Sequence of chain 1.H:
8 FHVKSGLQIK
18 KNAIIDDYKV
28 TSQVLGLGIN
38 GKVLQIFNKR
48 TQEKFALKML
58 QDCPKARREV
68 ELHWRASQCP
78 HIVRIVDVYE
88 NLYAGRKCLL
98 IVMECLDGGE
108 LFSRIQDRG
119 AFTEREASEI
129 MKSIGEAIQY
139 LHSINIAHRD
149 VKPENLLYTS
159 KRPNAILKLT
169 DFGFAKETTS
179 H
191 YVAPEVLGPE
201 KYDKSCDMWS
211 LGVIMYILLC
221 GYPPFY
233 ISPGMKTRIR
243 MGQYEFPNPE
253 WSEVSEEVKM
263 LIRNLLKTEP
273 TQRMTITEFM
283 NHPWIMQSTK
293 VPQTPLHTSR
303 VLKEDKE

Binding-site contacts:
Ligand atom N15 contacts residue ALA53 of chain 1.H at 3.8 Å.
Ligand atom C10 contacts residue LEU103 of chain 1.H at 3.4 Å (hydrophobic).
Ligand atom O26 contacts residue ASP169 of chain 1.H at 3.6 Å (salt-bridge).
Ligand atom C19 contacts residue LEU155 of chain 1.H at 3.9 Å (hydrophobic).
Ligand atom C8 contacts residue ASP169 of chain 1.H at 3.5 Å.
Ligand atom C22 contacts residue ASP104 of chain 1.H at 3.8 Å.
Ligand atom C19 contacts residue LEU103 of chain 1.H at 3.4 Å (hydrophobic).
Ligand atom C5 contacts residue VAL40 of chain 1.H at 3.6 Å (hydrophobic).
Ligand atom C8 contacts residue LEU34 of chain 1.H at 3.8 Å (hydrophobic).
Ligand atom C20 contacts residue LEU103 of chain 1.H at 3.5 Å (hydrophobic).
Ligand atom C8 contacts residue GLY35 of chain 1.H at 3.8 Å.
Ligand atom C21 contacts residue LEU32 of chain 1.H at 3.6 Å (hydrophobic).
Ligand atom C11 contacts residue ALA53 of chain 1.H at 3.9 Å (hydrophobic).
Ligand atom C4 contacts residue VAL40 of chain 1.H at 3.8 Å (hydrophobic).
Ligand atom C8 contacts residue ASN153 of chain 1.H at 3.0 Å.
Ligand atom C21 contacts residue ASP104 of chain 1.H at 3.8 Å.
Ligand atom N1 contacts residue VAL40 of chain 1.H at 3.8 Å.
Ligand atom C17 contacts residue CYS102 of chain 1.H at 3.8 Å (hydrophobic).
Ligand atom N15 contacts residue CYS102 of chain 1.H at 3.8 Å.
Ligand atom N16 contacts residue ASP104 of chain 1.H at 3.7 Å.
Ligand atom C17 contacts residue LEU103 of chain 1.H at 3.4 Å (hydrophobic).
Ligand atom O26 contacts residue LYS55 of chain 1.H at 3.2 Å.
Ligand atom C10 contacts residue ALA53 of chain 1.H at 3.5 Å (hydrophobic).
Ligand atom N16 contacts residue LEU32 of chain 1.H at 3.6 Å.
Ligand atom C21 contacts residue LEU103 of chain 1.H at 3.5 Å (hydrophobic).
Ligand atom C9 contacts residue LEU34 of chain 1.H at 3.6 Å (hydrophobic).
Ligand atom C18 contacts residue LEU32 of chain 1.H at 3.6 Å (hydrophobic).
Ligand atom N7 contacts residue ASN153 of chain 1.H at 3.9 Å.
Ligand atom N16 contacts residue LEU103 of chain 1.H at 3.5 Å (h-bond).
Ligand atom N7 contacts residue ASP169 of chain 1.H at 3.0 Å.
Ligand atom C18 contacts residue LEU103 of chain 1.H at 3.4 Å (hydrophobic).
Ligand atom C10 contacts residue GLU101 of chain 1.H at 3.3 Å.
Ligand atom C6 contacts residue LYS55 of chain 1.H at 3.9 Å.
Ligand atom C14 contacts residue LEU103 of chain 1.H at 3.9 Å (hydrophobic).
Ligand atom N7 contacts residue GLY35 of chain 1.H at 3.9 Å.
Ligand atom N15 contacts residue LEU103 of chain 1.H at 2.9 Å (h-bond).
Ligand atom C23 contacts residue ASP104 of chain 1.H at 3.9 Å.
Ligand atom C6 contacts residue ASP169 of chain 1.H at 3.8 Å.
Ligand atom C13 contacts residue LEU155 of chain 1.H at 3.5 Å (hydrophobic).
Ligand atom C17 contacts residue LEU32 of chain 1.H at 3.4 Å (hydrophobic).

The small molecule below binds the protein below.
Small molecule (SMILES): O=C1NCCc2[nH]c(-c3ccnc(-c4cnc5ccccc5c4)c3)cc21